Binding-site contacts:
Ligand atom O3 contacts residue ASP29 of chain 1.A at 3.5 Å (salt-bridge).
Ligand atom C38 contacts residue ILE50 of chain 1.A at 3.7 Å (hydrophobic).
Ligand atom C29 contacts residue GLY49 of chain 1.B at 3.6 Å.
Ligand atom C21 contacts residue VAL82 of chain 1.B at 3.7 Å (hydrophobic).
Ligand atom C36 contacts residue ILE84 of chain 1.B at 3.7 Å (hydrophobic).
Ligand atom C26 contacts residue ASP25 of chain 1.A at 3.7 Å.
Ligand atom C1 contacts residue GLY48 of chain 1.A at 3.6 Å.
Ligand atom O8 contacts residue ILE50 of chain 1.B at 3.8 Å.
Ligand atom C4 contacts residue GLY48 of chain 1.A at 3.4 Å.
Ligand atom C2 contacts residue GLY48 of chain 1.A at 3.5 Å.
Ligand atom O25 contacts residue ASP25 of chain 1.B at 2.6 Å (salt-bridge).
Ligand atom C6 contacts residue GLY48 of chain 1.A at 3.8 Å.
Ligand atom O22 contacts residue PRO81 of chain 1.B at 3.8 Å.
Ligand atom C26 contacts residue GLY27 of chain 1.B at 3.7 Å.
Ligand atom C31 contacts residue VAL82 of chain 1.A at 3.7 Å (hydrophobic).
Ligand atom C17 contacts residue GLY27 of chain 1.A at 3.2 Å.
Ligand atom O3 contacts residue GLY27 of chain 1.A at 3.8 Å.
Ligand atom N5 contacts residue GLY48 of chain 1.A at 2.8 Å (h-bond).
Ligand atom C24 contacts residue ASP25 of chain 1.B at 3.6 Å.
Ligand atom O11 contacts residue ALA28 of chain 1.A at 3.6 Å.
Ligand atom O25 contacts residue ASP25 of chain 1.A at 2.6 Å (salt-bridge).
Ligand atom C23 contacts residue ARG8 of chain 1.B at 3.8 Å.
Ligand atom C38 contacts residue GLY48 of chain 1.B at 3.4 Å.
Ligand atom N12 contacts residue GLY48 of chain 1.A at 3.5 Å (h-bond).
Ligand atom N13 contacts residue GLY27 of chain 1.A at 3.4 Å (h-bond).
Ligand atom C26 contacts residue ASP25 of chain 1.B at 3.7 Å.
Ligand atom O22 contacts residue VAL82 of chain 1.B at 3.6 Å.
Ligand atom O11 contacts residue ASP29 of chain 1.A at 3.1 Å (salt-bridge).
Ligand atom C32 contacts residue ASP25 of chain 1.A at 3.4 Å.
Ligand atom C15 contacts residue ASP25 of chain 1.B at 3.3 Å.
Ligand atom O8 contacts residue GLY49 of chain 1.A at 3.3 Å.
Ligand atom C19 contacts residue ILE50 of chain 1.A at 3.8 Å (hydrophobic).
Ligand atom N12 contacts residue ASP30 of chain 1.A at 3.4 Å (salt-bridge).
Ligand atom O25 contacts residue GLY27 of chain 1.A at 3.5 Å.
Ligand atom C16 contacts residue ILE84 of chain 1.B at 3.6 Å (hydrophobic).
Ligand atom C18 contacts residue GLY27 of chain 1.A at 3.8 Å.
Ligand atom C18 contacts residue VAL82 of chain 1.B at 3.7 Å (hydrophobic).
Ligand atom C24 contacts residue ASP25 of chain 1.A at 3.1 Å.
Ligand atom O11 contacts residue ASP30 of chain 1.A at 2.8 Å (salt-bridge).
Ligand atom C30 contacts residue VAL82 of chain 1.A at 3.8 Å (hydrophobic).

A protein and the small-molecule ligand that binds it are described below.
Small molecule (SMILES): CC(C)(C)NC(=O)[C@@H]1CCCCN1C[C@@H](O)[C@@H]1Cc2ccc(cc2)OCCCC(=O)N[C@@H](CC(N)=O)C(=O)N1

Sequence of chain 1.B:
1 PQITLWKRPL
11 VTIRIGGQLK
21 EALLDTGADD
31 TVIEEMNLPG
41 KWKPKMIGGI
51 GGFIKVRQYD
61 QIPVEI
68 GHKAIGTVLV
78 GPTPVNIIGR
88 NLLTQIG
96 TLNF

Sequence of chain 1.A:
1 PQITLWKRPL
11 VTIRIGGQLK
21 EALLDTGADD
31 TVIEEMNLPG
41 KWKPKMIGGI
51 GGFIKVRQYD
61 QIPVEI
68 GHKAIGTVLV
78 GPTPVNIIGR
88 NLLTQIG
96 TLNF